Sequence of chain 1.P:
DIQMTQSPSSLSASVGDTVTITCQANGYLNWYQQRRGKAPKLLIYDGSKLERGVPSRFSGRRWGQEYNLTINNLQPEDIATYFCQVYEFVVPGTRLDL

Binding-site contacts:
Ligand atom N2 contacts residue ARG61 of chain 1.P at 4.2 Å.
Ligand atom O7 contacts residue ARG61 of chain 1.P at 2.7 Å (salt-bridge).
Ligand atom C7 contacts residue GLU66 of chain 1.P at 4.3 Å.
Ligand atom C7 contacts residue ASN68 of chain 1.P at 3.7 Å.
Ligand atom N2 contacts residue ASN68 of chain 1.P at 2.8 Å (h-bond).
Ligand atom C2 contacts residue ASN68 of chain 1.P at 2.4 Å.
Ligand atom C2 contacts residue ARG61 of chain 1.P at 4.3 Å.
Ligand atom C8 contacts residue ARG61 of chain 1.P at 3.8 Å.
Ligand atom O7 contacts residue TRP63 of chain 1.P at 4.5 Å.
Ligand atom C1 contacts residue GLU66 of chain 1.P at 4.3 Å.
Ligand atom O6 contacts residue THR20 of chain 1.P at 2.6 Å (h-bond).
Ligand atom O7 contacts residue ASN68 of chain 1.P at 4.1 Å.
Ligand atom C7 contacts residue ARG61 of chain 1.P at 3.5 Å.
Ligand atom C4 contacts residue ASN68 of chain 1.P at 4.2 Å.
Ligand atom C3 contacts residue GLU66 of chain 1.P at 4.0 Å.
Ligand atom C2 contacts residue GLU66 of chain 1.P at 4.1 Å.
Ligand atom O5 contacts residue ASN68 of chain 1.P at 2.4 Å (h-bond).
Ligand atom C3 contacts residue ASN68 of chain 1.P at 3.8 Å.
Ligand atom C6 contacts residue THR20 of chain 1.P at 4.0 Å.
Ligand atom N2 contacts residue GLU66 of chain 1.P at 3.4 Å (salt-bridge).
Ligand atom C5 contacts residue ASN68 of chain 1.P at 3.7 Å.
Ligand atom C8 contacts residue GLU66 of chain 1.P at 3.6 Å.
Ligand atom O5 contacts residue THR20 of chain 1.P at 4.3 Å.
Ligand atom C8 contacts residue TRP63 of chain 1.P at 3.6 Å (hydrophobic).
Ligand atom C1 contacts residue ASN68 of chain 1.P at 1.4 Å.

The protein below binds the small molecule below.
Small molecule (SMILES): CC(=O)N[C@H]1[C@H](O[C@H]2[C@H](O)[C@@H](NC(C)=O)CO[C@@H]2CO)O[C@H](CO)[C@@H](O)[C@@H]1O